Binding-site contacts:
Ligand atom C5 contacts residue ASN38 of chain 1.C at 3.8 Å.
Ligand atom C8 contacts residue GLY37 of chain 1.C at 3.6 Å.
Ligand atom N2 contacts residue ASN38 of chain 1.C at 2.9 Å (h-bond).
Ligand atom C2 contacts residue ASN38 of chain 1.C at 2.5 Å.
Ligand atom C1 contacts residue ASN38 of chain 1.C at 1.5 Å.
Ligand atom O5 contacts residue ASN38 of chain 1.C at 2.4 Å (h-bond).
Ligand atom C4 contacts residue ASN38 of chain 1.C at 4.3 Å.
Ligand atom O7 contacts residue ASN38 of chain 1.C at 4.2 Å.
Ligand atom C3 contacts residue ASN38 of chain 1.C at 3.8 Å.
Ligand atom C7 contacts residue ASN38 of chain 1.C at 3.8 Å.
Ligand atom C7 contacts residue GLY37 of chain 1.C at 4.4 Å.

The protein below binds the small molecule below.
Small molecule (SMILES): CC(=O)N[C@@H]1[C@@H](O)[C@H](O)[C@@H](CO)O[C@H]1O

Sequence of chain 1.C:
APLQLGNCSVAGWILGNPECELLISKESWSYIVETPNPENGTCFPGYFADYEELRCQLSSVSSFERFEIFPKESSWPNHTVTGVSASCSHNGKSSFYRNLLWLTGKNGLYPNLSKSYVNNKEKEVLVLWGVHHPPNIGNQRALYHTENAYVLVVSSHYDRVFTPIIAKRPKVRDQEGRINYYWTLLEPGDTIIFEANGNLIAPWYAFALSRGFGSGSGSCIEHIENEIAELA